Binding-site contacts:
Ligand atom CA contacts residue GLY25 of chain 1.M at 3.5 Å.
Ligand atom C contacts residue THR50 of chain 1.L at 3.9 Å.
Ligand atom CZ2 contacts residue ALA44 of chain 1.L at 4.0 Å (hydrophobic).
Ligand atom NE1 contacts residue GLN45 of chain 1.L at 2.9 Å (h-bond).
Ligand atom CZ3 contacts residue HIS32 of chain 1.L at 3.9 Å.
Ligand atom CE3 contacts residue HIS32 of chain 1.L at 3.9 Å.
Ligand atom C contacts residue THR47 of chain 1.L at 3.4 Å.
Ligand atom CD1 contacts residue SER51 of chain 1.M at 3.6 Å.
Ligand atom CA contacts residue THR28 of chain 1.M at 3.2 Å.
Ligand atom CZ3 contacts residue GLY21 of chain 1.L at 3.6 Å.
Ligand atom N contacts residue GLY25 of chain 1.M at 2.7 Å (h-bond).
Ligand atom OXT contacts residue HIS49 of chain 1.L at 3.9 Å.
Ligand atom CE2 contacts residue THR50 of chain 1.L at 3.9 Å.
Ligand atom CE3 contacts residue HIS31 of chain 1.L at 4.0 Å.
Ligand atom OXT contacts residue THR50 of chain 1.L at 2.7 Å (h-bond).
Ligand atom CG contacts residue SER51 of chain 1.M at 3.9 Å.
Ligand atom N contacts residue ASP27 of chain 1.M at 2.9 Å (salt-bridge).
Ligand atom N contacts residue THR28 of chain 1.M at 2.8 Å (h-bond).
Ligand atom C contacts residue GLY25 of chain 1.M at 3.5 Å.
Ligand atom CD1 contacts residue GLN45 of chain 1.L at 3.6 Å.
Ligand atom O contacts residue ARG24 of chain 1.M at 3.5 Å.
Ligand atom N contacts residue ARG24 of chain 1.M at 3.8 Å.
Ligand atom CA contacts residue THR23 of chain 1.M at 3.8 Å.
Ligand atom C contacts residue SER51 of chain 1.M at 3.6 Å.
Ligand atom CB contacts residue THR28 of chain 1.M at 3.5 Å.
Ligand atom CD2 contacts residue THR50 of chain 1.L at 4.0 Å.
Ligand atom CH2 contacts residue GLY21 of chain 1.L at 3.4 Å.
Ligand atom CZ2 contacts residue THR50 of chain 1.L at 3.9 Å.
Ligand atom CA contacts residue HIS31 of chain 1.L at 4.0 Å.
Ligand atom CA contacts residue SER51 of chain 1.M at 3.9 Å.
Ligand atom O contacts residue GLY25 of chain 1.M at 3.0 Å (h-bond).
Ligand atom CD1 contacts residue THR47 of chain 1.L at 3.8 Å.
Ligand atom O contacts residue THR47 of chain 1.L at 3.5 Å (h-bond).
Ligand atom CB contacts residue THR23 of chain 1.M at 3.7 Å.
Ligand atom NE1 contacts residue ALA44 of chain 1.L at 3.8 Å.
Ligand atom O contacts residue SER51 of chain 1.M at 2.9 Å (h-bond).
Ligand atom N contacts residue THR23 of chain 1.M at 2.8 Å (h-bond).
Ligand atom OXT contacts residue THR47 of chain 1.L at 2.5 Å (h-bond).
Ligand atom OXT contacts residue HIS31 of chain 1.L at 3.6 Å.
Ligand atom CB contacts residue SER51 of chain 1.M at 3.4 Å.

Sequence of chain 1.M:
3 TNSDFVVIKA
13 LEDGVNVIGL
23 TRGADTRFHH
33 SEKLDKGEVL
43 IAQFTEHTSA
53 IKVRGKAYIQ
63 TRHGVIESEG

Sequence of chain 1.L:
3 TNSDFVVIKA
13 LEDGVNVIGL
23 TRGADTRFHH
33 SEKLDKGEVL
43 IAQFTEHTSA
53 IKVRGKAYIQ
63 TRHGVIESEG

The small molecule below binds the protein below.
Small molecule (SMILES): N[C@@H](Cc1c[nH]c2ccccc12)C(=O)O